Binding-site contacts:
Ligand atom O3 contacts residue GLU37 of chain 2.A at 3.0 Å.
Ligand atom O1 contacts residue ARG36 of chain 2.A at 3.2 Å (salt-bridge).
Ligand atom C5 contacts residue TYR323 of chain 2.A at 3.1 Å (hydrophobic).
Ligand atom C10 contacts residue ASN213 of chain 2.A at 4.0 Å.
Ligand atom O1 contacts residue ARG289 of chain 2.A at 2.8 Å (salt-bridge).
Ligand atom C13 contacts residue TYR323 of chain 2.A at 3.5 Å (hydrophobic).
Ligand atom C10 contacts residue GLU195 of chain 2.A at 3.3 Å.
Ligand atom O3 contacts residue GLU196 of chain 2.A at 3.7 Å.
Ligand atom C5 contacts residue ARG36 of chain 2.A at 4.0 Å.
Ligand atom C10 contacts residue ALA165 of chain 2.A at 3.8 Å (hydrophobic).
Ligand atom C3 contacts residue TYR323 of chain 2.A at 3.6 Å (hydrophobic).
Ligand atom O3 contacts residue TYR323 of chain 2.A at 3.9 Å.
Ligand atom C7 contacts residue TRP97 of chain 2.A at 3.8 Å (hydrophobic).
Ligand atom C4 contacts residue ASP69 of chain 2.A at 3.3 Å.
Ligand atom C4 contacts residue TYR323 of chain 2.A at 3.6 Å (hydrophobic).
Ligand atom C3 contacts residue ASP69 of chain 2.A at 3.9 Å.
Ligand atom C16 contacts residue GLU37 of chain 2.A at 3.7 Å.
Ligand atom O4 contacts residue ARG70 of chain 2.A at 3.1 Å (salt-bridge).
Ligand atom C7 contacts residue ARG143 of chain 2.A at 3.7 Å.
Ligand atom C16 contacts residue ASP69 of chain 2.A at 3.8 Å.
Ligand atom C10 contacts residue ARG211 of chain 2.A at 3.7 Å.
Ligand atom O5 contacts residue TRP97 of chain 2.A at 4.0 Å.
Ligand atom C16 contacts residue LEU52 of chain 2.A at 3.8 Å (hydrophobic).
Ligand atom C7 contacts residue SER98 of chain 2.A at 4.0 Å.
Ligand atom C4 contacts residue GLU37 of chain 2.A at 3.7 Å.
Ligand atom C1 contacts residue ASP69 of chain 2.A at 3.6 Å.
Ligand atom O6 contacts residue TYR323 of chain 2.A at 3.5 Å (h-bond).
Ligand atom C5 contacts residue ARG289 of chain 2.A at 3.4 Å.
Ligand atom O2 contacts residue TYR323 of chain 2.A at 2.8 Å (h-bond).
Ligand atom O5 contacts residue ARG74 of chain 2.A at 3.9 Å.
Ligand atom O5 contacts residue GLU37 of chain 2.A at 3.9 Å.
Ligand atom O3 contacts residue GLU146 of chain 2.A at 4.0 Å.
Ligand atom C16 contacts residue ARG74 of chain 2.A at 3.6 Å.
Ligand atom O2 contacts residue ARG289 of chain 2.A at 2.7 Å (salt-bridge).
Ligand atom O2 contacts residue ARG211 of chain 2.A at 3.4 Å (salt-bridge).
Ligand atom O1 contacts residue TYR323 of chain 2.A at 3.8 Å.
Ligand atom C13 contacts residue GLU196 of chain 2.A at 3.9 Å.
Ligand atom O5 contacts residue ASP69 of chain 2.A at 3.5 Å.
Ligand atom C14 contacts residue GLU37 of chain 2.A at 3.6 Å.
Ligand atom C16 contacts residue TRP97 of chain 2.A at 2.8 Å (hydrophobic).

This small molecule binds to this protein.
Small molecule (SMILES): COC(=O)[C@@H]1C[C@H](C(=O)O)O[C@H]1[C@H](CC(C)C)NC(C)=O

Sequence of chain 2.A:
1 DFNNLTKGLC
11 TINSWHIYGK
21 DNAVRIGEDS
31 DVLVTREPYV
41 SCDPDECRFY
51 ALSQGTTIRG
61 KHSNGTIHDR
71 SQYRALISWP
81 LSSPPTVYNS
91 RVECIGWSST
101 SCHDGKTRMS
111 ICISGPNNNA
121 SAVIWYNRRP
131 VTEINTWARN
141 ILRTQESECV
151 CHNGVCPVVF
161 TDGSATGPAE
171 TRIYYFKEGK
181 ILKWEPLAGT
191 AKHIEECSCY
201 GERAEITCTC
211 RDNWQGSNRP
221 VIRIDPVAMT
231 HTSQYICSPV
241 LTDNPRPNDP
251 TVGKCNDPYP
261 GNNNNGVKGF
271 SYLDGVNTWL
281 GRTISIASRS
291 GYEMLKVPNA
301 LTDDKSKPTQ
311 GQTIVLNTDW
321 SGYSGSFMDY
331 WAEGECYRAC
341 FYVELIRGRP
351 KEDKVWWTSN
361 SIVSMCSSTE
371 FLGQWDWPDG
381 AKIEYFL